A protein and the small-molecule ligand that binds it are described below.
Small molecule (SMILES): OC[C@H]1O[C@H](O[C@@H]2[C@H](O)[C@@H](O)[C@H](O)O[C@@H]2CO)[C@H](O)[C@@H](O)[C@H]1O

Binding-site contacts:
Ligand atom C6 contacts residue TYR81 of chain 1.C at 3.5 Å (hydrophobic).
Ligand atom C6 contacts residue PHE166 of chain 1.C at 3.7 Å (hydrophobic).
Ligand atom C4 contacts residue ARG121 of chain 1.C at 3.9 Å.
Ligand atom O5 contacts residue GLU132 of chain 1.C at 3.6 Å.
Ligand atom O3 contacts residue TYR81 of chain 1.C at 4.0 Å.
Ligand atom O3 contacts residue GLY116 of chain 1.C at 3.4 Å (h-bond).
Ligand atom C5 contacts residue PHE201 of chain 1.C at 3.9 Å (hydrophobic).
Ligand atom C1 contacts residue ARG121 of chain 1.C at 3.9 Å.
Ligand atom C1 contacts residue GLU132 of chain 1.C at 3.2 Å.
Ligand atom C4 contacts residue PHE166 of chain 1.C at 3.9 Å (hydrophobic).
Ligand atom C2 contacts residue LYS199 of chain 1.C at 4.1 Å.
Ligand atom O2 contacts residue GLU210 of chain 1.C at 2.9 Å (salt-bridge).
Ligand atom C4 contacts residue ASN168 of chain 1.C at 4.0 Å.
Ligand atom O6 contacts residue GLN138 of chain 1.C at 2.6 Å (h-bond).
Ligand atom C6 contacts residue GLN138 of chain 1.C at 3.2 Å.
Ligand atom O4 contacts residue GLY116 of chain 1.C at 3.5 Å (h-bond).
Ligand atom O5 contacts residue GLN138 of chain 1.C at 3.3 Å (h-bond).
Ligand atom O3 contacts residue LYS199 of chain 1.C at 3.0 Å (salt-bridge).
Ligand atom C2 contacts residue GLU210 of chain 1.C at 3.9 Å.
Ligand atom O1 contacts residue GLU210 of chain 1.C at 4.0 Å.
Ligand atom C2 contacts residue ARG121 of chain 1.C at 3.7 Å.
Ligand atom O3 contacts residue TRP141 of chain 1.C at 3.7 Å.
Ligand atom O4 contacts residue PHE166 of chain 1.C at 3.6 Å.
Ligand atom O4 contacts residue ARG121 of chain 1.C at 2.9 Å (salt-bridge).
Ligand atom O3 contacts residue ASN168 of chain 1.C at 3.6 Å.
Ligand atom O6 contacts residue TYR81 of chain 1.C at 2.5 Å (h-bond).
Ligand atom O2 contacts residue LYS199 of chain 1.C at 3.2 Å (salt-bridge).
Ligand atom C2 contacts residue GLU132 of chain 1.C at 3.5 Å.
Ligand atom O5 contacts residue ARG121 of chain 1.C at 3.5 Å (salt-bridge).
Ligand atom C4 contacts residue PHE201 of chain 1.C at 3.8 Å (hydrophobic).
Ligand atom O2 contacts residue GLU132 of chain 1.C at 4.0 Å.
Ligand atom C2 contacts residue GLY116 of chain 1.C at 3.9 Å.
Ligand atom C4 contacts residue TRP141 of chain 1.C at 3.5 Å (hydrophobic).
Ligand atom O3 contacts residue PHE201 of chain 1.C at 3.7 Å.
Ligand atom C3 contacts residue LYS199 of chain 1.C at 4.0 Å.
Ligand atom C6 contacts residue TRP141 of chain 1.C at 3.8 Å (hydrophobic).
Ligand atom O6 contacts residue GLU132 of chain 1.C at 4.0 Å.
Ligand atom C3 contacts residue TRP141 of chain 1.C at 3.5 Å (hydrophobic).
Ligand atom C5 contacts residue TRP141 of chain 1.C at 3.7 Å (hydrophobic).
Ligand atom O6 contacts residue TRP141 of chain 1.C at 3.3 Å.

Sequence of chain 1.C:
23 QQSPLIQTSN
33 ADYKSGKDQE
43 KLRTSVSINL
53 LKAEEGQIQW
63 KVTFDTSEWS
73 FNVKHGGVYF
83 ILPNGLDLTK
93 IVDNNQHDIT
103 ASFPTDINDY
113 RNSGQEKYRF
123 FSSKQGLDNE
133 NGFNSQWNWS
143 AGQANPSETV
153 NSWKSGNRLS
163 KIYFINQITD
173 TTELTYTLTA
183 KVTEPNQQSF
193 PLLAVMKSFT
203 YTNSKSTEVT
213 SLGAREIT